The protein below binds the small molecule below.
Small molecule (SMILES): CC(=O)N[C@@H]1[C@@H](O)[C@H](O)[C@@H](CO)O[C@H]1O

Binding-site contacts:
Ligand atom C8 contacts residue LEU366 of chain 1.B at 4.0 Å (hydrophobic).
Ligand atom C3 contacts residue ASN373 of chain 1.B at 3.9 Å.
Ligand atom C2 contacts residue ASN373 of chain 1.B at 2.5 Å.
Ligand atom C5 contacts residue ASN373 of chain 1.B at 3.6 Å.
Ligand atom C8 contacts residue ASN373 of chain 1.B at 4.0 Å.
Ligand atom C4 contacts residue ASN373 of chain 1.B at 4.3 Å.
Ligand atom O5 contacts residue ASN373 of chain 1.B at 2.4 Å (h-bond).
Ligand atom N2 contacts residue ASN373 of chain 1.B at 2.8 Å (h-bond).
Ligand atom C1 contacts residue ASN373 of chain 1.B at 1.4 Å.
Ligand atom C7 contacts residue ASN373 of chain 1.B at 3.8 Å.

Sequence of chain 1.B:
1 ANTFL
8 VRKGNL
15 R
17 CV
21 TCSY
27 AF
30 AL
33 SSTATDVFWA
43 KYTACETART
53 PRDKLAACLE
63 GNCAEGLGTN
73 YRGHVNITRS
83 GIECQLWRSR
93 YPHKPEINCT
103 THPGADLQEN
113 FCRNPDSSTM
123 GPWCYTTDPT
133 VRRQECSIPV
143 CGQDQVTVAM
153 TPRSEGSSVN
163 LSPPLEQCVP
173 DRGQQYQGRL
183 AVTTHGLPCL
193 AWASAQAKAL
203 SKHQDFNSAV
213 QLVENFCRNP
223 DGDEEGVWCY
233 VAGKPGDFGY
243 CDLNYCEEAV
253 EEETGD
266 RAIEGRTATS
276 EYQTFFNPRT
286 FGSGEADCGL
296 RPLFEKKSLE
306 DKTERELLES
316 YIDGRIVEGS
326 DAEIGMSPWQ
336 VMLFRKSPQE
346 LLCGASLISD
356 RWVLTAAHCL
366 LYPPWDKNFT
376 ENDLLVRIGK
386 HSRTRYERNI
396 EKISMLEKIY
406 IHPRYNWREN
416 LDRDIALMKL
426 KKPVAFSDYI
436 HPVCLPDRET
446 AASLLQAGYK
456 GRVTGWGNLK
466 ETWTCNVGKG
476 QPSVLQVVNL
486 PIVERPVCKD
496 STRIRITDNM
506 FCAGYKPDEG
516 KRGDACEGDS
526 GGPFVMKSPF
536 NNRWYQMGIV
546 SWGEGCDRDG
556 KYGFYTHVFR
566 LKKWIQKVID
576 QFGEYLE